Binding-site contacts:
Ligand atom C1 contacts residue ASN713 of chain 1.A at 1.4 Å.
Ligand atom O7 contacts residue LEU918 of chain 1.A at 3.5 Å.
Ligand atom O5 contacts residue GLN1067 of chain 1.A at 3.5 Å (h-bond).
Ligand atom C1 contacts residue LEU918 of chain 1.A at 4.3 Å (hydrophobic).
Ligand atom O6 contacts residue PHE714 of chain 1.A at 4.3 Å.
Ligand atom N2 contacts residue ASN713 of chain 1.A at 2.9 Å (h-bond).
Ligand atom C8 contacts residue LEU918 of chain 1.A at 4.1 Å (hydrophobic).
Ligand atom O6 contacts residue LEU918 of chain 1.A at 4.3 Å.
Ligand atom C7 contacts residue ASN713 of chain 1.A at 3.2 Å.
Ligand atom O5 contacts residue ASN713 of chain 1.A at 2.3 Å (h-bond).
Ligand atom C4 contacts residue LEU918 of chain 1.A at 4.4 Å (hydrophobic).
Ligand atom O6 contacts residue GLN922 of chain 1.A at 2.9 Å (h-bond).
Ligand atom C2 contacts residue GLN1067 of chain 1.A at 4.0 Å.
Ligand atom C5 contacts residue LEU918 of chain 1.A at 3.8 Å (hydrophobic).
Ligand atom C5 contacts residue ASN713 of chain 1.A at 3.6 Å.
Ligand atom C1 contacts residue GLN1067 of chain 1.A at 3.5 Å.
Ligand atom C7 contacts residue LEU918 of chain 1.A at 3.9 Å (hydrophobic).
Ligand atom C2 contacts residue ASN713 of chain 1.A at 2.4 Å.
Ligand atom O4 contacts residue LEU918 of chain 1.A at 4.0 Å.
Ligand atom C4 contacts residue ASN713 of chain 1.A at 4.2 Å.
Ligand atom O7 contacts residue GLN1067 of chain 1.A at 3.6 Å (h-bond).
Ligand atom C8 contacts residue THR712 of chain 1.A at 4.5 Å.
Ligand atom C5 contacts residue GLN922 of chain 1.A at 4.2 Å.
Ligand atom C6 contacts residue LEU918 of chain 1.A at 4.0 Å (hydrophobic).
Ligand atom O7 contacts residue ASN713 of chain 1.A at 3.2 Å (h-bond).
Ligand atom C3 contacts residue ASN713 of chain 1.A at 3.8 Å.
Ligand atom C6 contacts residue GLN922 of chain 1.A at 3.9 Å.
Ligand atom C8 contacts residue ASN713 of chain 1.A at 4.4 Å.

This small molecule binds to this protein.
Small molecule (SMILES): CC(=O)N[C@H]1[C@H](O[C@H]2[C@H](O)[C@@H](NC(C)=O)CO[C@@H]2CO)O[C@H](CO)[C@@H](O)[C@@H]1O

Sequence of chain 1.A:
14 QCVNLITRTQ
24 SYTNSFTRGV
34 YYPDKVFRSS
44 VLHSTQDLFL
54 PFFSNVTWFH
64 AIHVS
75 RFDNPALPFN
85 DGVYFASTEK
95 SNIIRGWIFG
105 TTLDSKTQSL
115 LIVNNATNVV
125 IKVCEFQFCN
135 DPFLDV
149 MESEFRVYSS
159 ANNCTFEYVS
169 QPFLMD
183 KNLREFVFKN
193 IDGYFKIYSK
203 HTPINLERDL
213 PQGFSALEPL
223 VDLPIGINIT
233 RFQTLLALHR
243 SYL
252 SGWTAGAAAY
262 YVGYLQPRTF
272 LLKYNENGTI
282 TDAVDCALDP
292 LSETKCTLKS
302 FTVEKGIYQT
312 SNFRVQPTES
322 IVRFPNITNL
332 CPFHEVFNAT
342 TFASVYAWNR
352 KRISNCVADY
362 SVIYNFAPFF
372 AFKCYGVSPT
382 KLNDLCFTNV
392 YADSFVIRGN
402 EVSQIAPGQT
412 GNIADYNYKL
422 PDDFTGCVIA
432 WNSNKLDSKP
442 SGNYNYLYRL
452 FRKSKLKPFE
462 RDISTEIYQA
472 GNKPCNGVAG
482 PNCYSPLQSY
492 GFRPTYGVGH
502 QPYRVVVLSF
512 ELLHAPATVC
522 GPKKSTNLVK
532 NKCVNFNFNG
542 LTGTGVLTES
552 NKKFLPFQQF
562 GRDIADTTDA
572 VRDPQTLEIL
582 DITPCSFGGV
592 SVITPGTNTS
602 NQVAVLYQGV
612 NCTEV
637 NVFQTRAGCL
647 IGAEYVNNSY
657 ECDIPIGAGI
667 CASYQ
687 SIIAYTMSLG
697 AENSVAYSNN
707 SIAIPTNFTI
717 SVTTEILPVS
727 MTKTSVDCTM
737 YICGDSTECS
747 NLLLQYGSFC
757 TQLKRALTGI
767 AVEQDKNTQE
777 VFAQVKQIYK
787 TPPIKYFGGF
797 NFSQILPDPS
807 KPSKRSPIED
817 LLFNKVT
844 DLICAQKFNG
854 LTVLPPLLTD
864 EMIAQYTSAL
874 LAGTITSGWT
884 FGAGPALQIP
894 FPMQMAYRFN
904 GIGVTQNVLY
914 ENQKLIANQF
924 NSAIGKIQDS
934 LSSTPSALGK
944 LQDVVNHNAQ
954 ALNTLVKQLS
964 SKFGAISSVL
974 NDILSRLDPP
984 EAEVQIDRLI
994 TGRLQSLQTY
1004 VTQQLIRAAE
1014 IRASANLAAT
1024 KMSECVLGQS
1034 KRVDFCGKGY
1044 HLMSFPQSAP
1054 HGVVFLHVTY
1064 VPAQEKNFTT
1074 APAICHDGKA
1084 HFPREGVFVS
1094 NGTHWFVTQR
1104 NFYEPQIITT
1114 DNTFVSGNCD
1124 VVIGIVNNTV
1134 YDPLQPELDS